Sequence of chain 1.B:
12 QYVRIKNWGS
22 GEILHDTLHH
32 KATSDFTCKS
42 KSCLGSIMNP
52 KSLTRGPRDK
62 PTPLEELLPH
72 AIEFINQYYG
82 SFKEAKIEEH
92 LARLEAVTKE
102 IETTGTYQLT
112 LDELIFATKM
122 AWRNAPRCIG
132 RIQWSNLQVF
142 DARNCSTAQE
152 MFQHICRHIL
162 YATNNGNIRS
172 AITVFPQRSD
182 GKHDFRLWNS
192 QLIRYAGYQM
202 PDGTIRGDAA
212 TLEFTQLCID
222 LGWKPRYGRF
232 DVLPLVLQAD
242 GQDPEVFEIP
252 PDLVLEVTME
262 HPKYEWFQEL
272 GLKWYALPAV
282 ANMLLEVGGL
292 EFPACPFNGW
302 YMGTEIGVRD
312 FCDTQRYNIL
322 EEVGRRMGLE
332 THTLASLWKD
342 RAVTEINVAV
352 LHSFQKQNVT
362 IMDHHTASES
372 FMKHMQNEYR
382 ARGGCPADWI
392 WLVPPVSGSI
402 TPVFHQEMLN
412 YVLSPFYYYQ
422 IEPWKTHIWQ

The protein below binds the small molecule below.
Small molecule (SMILES): NC1=N[C@H](c2cccs2)Nc2cccc(F)c21

Binding-site contacts:
Ligand atom F15 contacts residue GLY300 of chain 1.B at 3.3 Å.
Ligand atom C11 contacts residue TYR302 of chain 1.B at 3.5 Å (hydrophobic).
Ligand atom C1 contacts residue HEM1 of chain 1.J at 3.7 Å.
Ligand atom C11 contacts residue GLN192 of chain 1.B at 3.3 Å.
Ligand atom C4 contacts residue GLY300 of chain 1.B at 3.9 Å.
Ligand atom C9 contacts residue PRO279 of chain 1.B at 4.0 Å (hydrophobic).
Ligand atom N14 contacts residue HEM1 of chain 1.J at 3.8 Å.
Ligand atom C4A contacts residue HEM1 of chain 1.J at 3.6 Å.
Ligand atom S13 contacts residue PRO279 of chain 1.B at 3.7 Å.
Ligand atom C10 contacts residue GLU306 of chain 1.B at 3.6 Å.
Ligand atom C10 contacts residue GLN192 of chain 1.B at 4.0 Å.
Ligand atom C3 contacts residue GLY300 of chain 1.B at 3.4 Å.
Ligand atom C1 contacts residue VAL281 of chain 1.B at 3.4 Å (hydrophobic).
Ligand atom C12 contacts residue PRO279 of chain 1.B at 3.4 Å (hydrophobic).
Ligand atom C12 contacts residue GLN192 of chain 1.B at 3.2 Å.
Ligand atom N6 contacts residue GLU306 of chain 1.B at 2.6 Å (salt-bridge).
Ligand atom C4 contacts residue HEM1 of chain 1.J at 3.4 Å.
Ligand atom N14 contacts residue TRP301 of chain 1.B at 3.1 Å (h-bond).
Ligand atom N8 contacts residue HEM1 of chain 1.J at 3.6 Å.
Ligand atom C9 contacts residue GLU306 of chain 1.B at 4.0 Å.
Ligand atom C5 contacts residue GLU306 of chain 1.B at 3.4 Å.
Ligand atom C5 contacts residue HEM1 of chain 1.J at 3.7 Å.
Ligand atom F15 contacts residue PRO279 of chain 1.B at 3.7 Å.
Ligand atom C2 contacts residue PHE298 of chain 1.B at 4.0 Å (hydrophobic).
Ligand atom C12 contacts residue ALA280 of chain 1.B at 3.6 Å (hydrophobic).
Ligand atom C3 contacts residue HEM1 of chain 1.J at 3.5 Å.
Ligand atom C3 contacts residue ASN299 of chain 1.B at 4.0 Å.
Ligand atom N8 contacts residue VAL281 of chain 1.B at 4.0 Å.
Ligand atom N14 contacts residue GLU306 of chain 1.B at 2.8 Å (salt-bridge).
Ligand atom S13 contacts residue ALA280 of chain 1.B at 3.7 Å.
Ligand atom N14 contacts residue PRO279 of chain 1.B at 3.9 Å.
Ligand atom C2 contacts residue HEM1 of chain 1.J at 3.5 Å.
Ligand atom F15 contacts residue TRP301 of chain 1.B at 3.0 Å.
Ligand atom N6 contacts residue HEM1 of chain 1.J at 3.5 Å.
Ligand atom F15 contacts residue HEM1 of chain 1.J at 3.3 Å.
Ligand atom C10 contacts residue PRO279 of chain 1.B at 4.0 Å (hydrophobic).
Ligand atom C7 contacts residue GLU306 of chain 1.B at 3.5 Å.
Ligand atom C7 contacts residue HEM1 of chain 1.J at 3.4 Å.
Ligand atom C8A contacts residue HEM1 of chain 1.J at 3.8 Å.
Ligand atom C11 contacts residue PRO279 of chain 1.B at 3.7 Å (hydrophobic).